The protein below binds the small molecule below.
Small molecule (SMILES): CC(=O)N[C@H]1[C@H](O[C@H]2[C@H](O)[C@@H](NC(C)=O)CO[C@@H]2CO)O[C@H](CO)[C@@H](O[C@@H]2O[C@H](CO)[C@@H](O)[C@H](O)[C@@H]2O)[C@@H]1O

Sequence of chain 1.E:
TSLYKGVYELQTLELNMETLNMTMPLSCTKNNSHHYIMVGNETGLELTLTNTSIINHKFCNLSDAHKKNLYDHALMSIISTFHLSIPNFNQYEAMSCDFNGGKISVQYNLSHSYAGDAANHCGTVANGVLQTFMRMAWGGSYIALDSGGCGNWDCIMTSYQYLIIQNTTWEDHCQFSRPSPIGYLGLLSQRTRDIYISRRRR

Binding-site contacts:
Ligand atom C1 contacts residue PHE59 of chain 1.E at 3.6 Å (hydrophobic).
Ligand atom C2 contacts residue PHE59 of chain 1.E at 4.1 Å (hydrophobic).
Ligand atom C7 contacts residue PHE59 of chain 1.E at 4.1 Å (hydrophobic).
Ligand atom O7 contacts residue ASN100 of chain 1.E at 4.1 Å.
Ligand atom C3 contacts residue PHE59 of chain 1.E at 4.1 Å (hydrophobic).
Ligand atom O5 contacts residue ASN61 of chain 1.E at 2.3 Å (h-bond).
Ligand atom C4 contacts residue ASN61 of chain 1.E at 4.2 Å.
Ligand atom C5 contacts residue ASN61 of chain 1.E at 3.6 Å.
Ligand atom C8 contacts residue ASN61 of chain 1.E at 3.5 Å.
Ligand atom O7 contacts residue ASN61 of chain 1.E at 4.2 Å.
Ligand atom C8 contacts residue PHE59 of chain 1.E at 4.0 Å (hydrophobic).
Ligand atom N2 contacts residue ASN61 of chain 1.E at 2.3 Å (h-bond).
Ligand atom C1 contacts residue ASN61 of chain 1.E at 1.4 Å.
Ligand atom O5 contacts residue PHE59 of chain 1.E at 4.3 Å.
Ligand atom C5 contacts residue PHE59 of chain 1.E at 4.0 Å (hydrophobic).
Ligand atom C8 contacts residue ASN100 of chain 1.E at 3.4 Å.
Ligand atom C2 contacts residue ASN61 of chain 1.E at 2.5 Å.
Ligand atom N2 contacts residue PHE59 of chain 1.E at 3.4 Å.
Ligand atom C7 contacts residue ASN100 of chain 1.E at 4.4 Å.
Ligand atom C7 contacts residue ASN61 of chain 1.E at 3.2 Å.
Ligand atom C3 contacts residue ASN61 of chain 1.E at 3.8 Å.